Sequence of chain 2.B:
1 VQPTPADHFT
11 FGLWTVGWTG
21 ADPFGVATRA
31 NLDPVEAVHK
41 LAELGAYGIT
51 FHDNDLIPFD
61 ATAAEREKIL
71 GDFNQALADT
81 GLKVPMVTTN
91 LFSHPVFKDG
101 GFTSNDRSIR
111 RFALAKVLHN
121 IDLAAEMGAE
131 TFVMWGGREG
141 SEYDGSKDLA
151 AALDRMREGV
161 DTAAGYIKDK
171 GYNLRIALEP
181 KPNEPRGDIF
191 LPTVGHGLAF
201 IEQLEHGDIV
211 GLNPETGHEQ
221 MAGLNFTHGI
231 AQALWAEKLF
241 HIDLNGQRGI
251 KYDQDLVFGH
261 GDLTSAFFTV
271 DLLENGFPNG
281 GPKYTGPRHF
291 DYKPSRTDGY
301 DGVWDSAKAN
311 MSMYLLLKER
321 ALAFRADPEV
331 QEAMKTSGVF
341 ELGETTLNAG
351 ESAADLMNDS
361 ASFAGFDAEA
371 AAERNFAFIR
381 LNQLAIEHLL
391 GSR

Binding-site contacts:
Ligand atom C3 contacts residue GLU179 of chain 2.B at 4.1 Å.
Ligand atom O5 contacts residue PHE92 of chain 2.B at 4.1 Å.
Ligand atom C5 contacts residue GLU179 of chain 2.B at 4.1 Å.
Ligand atom O2 contacts residue MG1 of chain 2.F at 2.2 Å.
Ligand atom O4 contacts residue ASP243 of chain 2.B at 3.1 Å (salt-bridge).
Ligand atom O4 contacts residue GLU215 of chain 2.B at 4.2 Å.
Ligand atom O1 contacts residue ASP253 of chain 2.B at 4.0 Å.
Ligand atom O1 contacts residue TRP135 of chain 2.B at 3.7 Å.
Ligand atom O2 contacts residue ASP291 of chain 2.B at 3.0 Å (salt-bridge).
Ligand atom O1 contacts residue LYS181 of chain 2.B at 3.0 Å (salt-bridge).
Ligand atom O5 contacts residue HIS52 of chain 2.B at 2.8 Å (h-bond).
Ligand atom O2 contacts residue HIS218 of chain 2.B at 3.3 Å (h-bond).
Ligand atom C1 contacts residue HIS218 of chain 2.B at 4.0 Å.
Ligand atom O4 contacts residue ASP291 of chain 2.B at 2.9 Å (salt-bridge).
Ligand atom O2 contacts residue GLU215 of chain 2.B at 2.9 Å (salt-bridge).
Ligand atom C3 contacts residue TRP135 of chain 2.B at 3.6 Å (hydrophobic).
Ligand atom C2 contacts residue MG1 of chain 2.F at 3.3 Å.
Ligand atom C4 contacts residue TRP135 of chain 2.B at 3.6 Å (hydrophobic).
Ligand atom C4 contacts residue MG1 of chain 2.F at 3.4 Å.
Ligand atom C3 contacts residue ASP291 of chain 2.B at 3.7 Å.
Ligand atom C1 contacts residue PHE24 of chain 1.A at 3.8 Å (hydrophobic).
Ligand atom C2 contacts residue TRP135 of chain 2.B at 3.5 Å (hydrophobic).
Ligand atom O4 contacts residue MG1 of chain 2.F at 2.2 Å.
Ligand atom O1 contacts residue PHE24 of chain 1.A at 3.8 Å.
Ligand atom C4 contacts residue GLU179 of chain 2.B at 3.2 Å.
Ligand atom O5 contacts residue TRP135 of chain 2.B at 3.7 Å.
Ligand atom O3 contacts residue TRP14 of chain 2.B at 3.6 Å.
Ligand atom C4 contacts residue ASP291 of chain 2.B at 3.8 Å.
Ligand atom O3 contacts residue MG1 of chain 2.F at 3.6 Å.
Ligand atom C2 contacts residue HIS218 of chain 2.B at 3.8 Å.
Ligand atom O4 contacts residue GLU179 of chain 2.B at 2.5 Å (salt-bridge).
Ligand atom O2 contacts residue GLU179 of chain 2.B at 2.8 Å (salt-bridge).
Ligand atom C3 contacts residue MG1 of chain 2.F at 3.6 Å.
Ligand atom O3 contacts residue ASP291 of chain 2.B at 3.0 Å (salt-bridge).
Ligand atom O1 contacts residue HIS218 of chain 2.B at 3.0 Å (h-bond).
Ligand atom C2 contacts residue GLU179 of chain 2.B at 3.5 Å.
Ligand atom O2 contacts residue ASP243 of chain 2.B at 4.2 Å.
Ligand atom C2 contacts residue ASP291 of chain 2.B at 3.9 Å.
Ligand atom C1 contacts residue TRP135 of chain 2.B at 3.7 Å (hydrophobic).
Ligand atom C5 contacts residue HIS52 of chain 2.B at 3.3 Å.

A small-molecule ligand and the protein it binds are described below.
Small molecule (SMILES): OC[C@@H](O)C(O)[C@@H](O)CO

Sequence of chain 1.A:
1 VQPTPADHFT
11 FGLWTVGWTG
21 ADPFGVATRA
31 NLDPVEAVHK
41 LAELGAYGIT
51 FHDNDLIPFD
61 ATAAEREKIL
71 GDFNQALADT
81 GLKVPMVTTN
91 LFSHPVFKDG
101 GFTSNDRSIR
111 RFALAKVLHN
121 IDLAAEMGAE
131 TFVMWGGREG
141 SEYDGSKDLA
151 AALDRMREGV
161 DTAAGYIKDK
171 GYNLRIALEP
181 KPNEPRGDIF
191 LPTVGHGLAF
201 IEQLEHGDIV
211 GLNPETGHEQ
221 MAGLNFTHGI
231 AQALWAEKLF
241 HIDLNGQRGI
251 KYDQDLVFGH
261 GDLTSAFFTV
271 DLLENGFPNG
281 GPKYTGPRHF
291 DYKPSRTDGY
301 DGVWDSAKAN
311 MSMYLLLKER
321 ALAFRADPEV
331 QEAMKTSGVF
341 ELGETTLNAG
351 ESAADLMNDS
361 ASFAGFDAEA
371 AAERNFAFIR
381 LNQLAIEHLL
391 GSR